Sequence of chain 1.C:
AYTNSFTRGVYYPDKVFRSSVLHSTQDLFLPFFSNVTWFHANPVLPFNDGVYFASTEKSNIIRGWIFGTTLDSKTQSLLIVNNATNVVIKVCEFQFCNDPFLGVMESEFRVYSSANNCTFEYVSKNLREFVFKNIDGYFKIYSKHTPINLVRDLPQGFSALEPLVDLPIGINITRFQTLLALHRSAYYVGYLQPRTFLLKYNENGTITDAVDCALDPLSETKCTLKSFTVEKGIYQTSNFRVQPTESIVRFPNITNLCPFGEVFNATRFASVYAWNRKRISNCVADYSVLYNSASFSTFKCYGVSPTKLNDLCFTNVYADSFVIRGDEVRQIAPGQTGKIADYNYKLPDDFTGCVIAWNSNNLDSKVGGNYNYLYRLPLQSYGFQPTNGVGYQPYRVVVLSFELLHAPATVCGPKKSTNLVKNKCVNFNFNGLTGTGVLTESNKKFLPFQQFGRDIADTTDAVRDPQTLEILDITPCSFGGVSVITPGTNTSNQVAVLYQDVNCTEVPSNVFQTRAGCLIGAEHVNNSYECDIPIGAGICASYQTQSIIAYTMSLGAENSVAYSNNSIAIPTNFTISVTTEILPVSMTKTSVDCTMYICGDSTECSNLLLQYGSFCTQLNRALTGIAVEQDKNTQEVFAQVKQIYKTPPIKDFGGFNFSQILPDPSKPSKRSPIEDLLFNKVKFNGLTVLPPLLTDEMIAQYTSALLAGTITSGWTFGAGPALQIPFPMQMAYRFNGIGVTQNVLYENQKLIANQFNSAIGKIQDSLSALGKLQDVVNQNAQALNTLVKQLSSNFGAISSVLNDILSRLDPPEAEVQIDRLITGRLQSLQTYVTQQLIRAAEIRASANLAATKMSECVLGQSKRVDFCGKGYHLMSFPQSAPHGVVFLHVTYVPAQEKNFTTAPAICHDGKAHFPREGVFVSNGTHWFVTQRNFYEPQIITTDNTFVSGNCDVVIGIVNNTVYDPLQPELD

Binding-site contacts:
Ligand atom C7 contacts residue ASN709 of chain 1.C at 3.4 Å.
Ligand atom O7 contacts residue ILE1130 of chain 1.C at 4.5 Å.
Ligand atom C5 contacts residue ASN709 of chain 1.C at 3.7 Å.
Ligand atom C2 contacts residue ASN709 of chain 1.C at 2.4 Å.
Ligand atom O5 contacts residue ASP796 of chain 1.A at 3.9 Å.
Ligand atom O7 contacts residue ASN709 of chain 1.C at 4.2 Å.
Ligand atom N2 contacts residue ASN709 of chain 1.C at 2.8 Å (h-bond).
Ligand atom C1 contacts residue ASN709 of chain 1.C at 1.4 Å.
Ligand atom C1 contacts residue ASP796 of chain 1.A at 4.1 Å.
Ligand atom O5 contacts residue ASN709 of chain 1.C at 2.4 Å (h-bond).
Ligand atom O7 contacts residue GLY1131 of chain 1.C at 4.0 Å.
Ligand atom C8 contacts residue ASN709 of chain 1.C at 3.6 Å.
Ligand atom C4 contacts residue ASN709 of chain 1.C at 4.2 Å.
Ligand atom C3 contacts residue ASN709 of chain 1.C at 3.8 Å.

The protein below binds the small molecule below.
Small molecule (SMILES): CC(=O)N[C@H]1[C@H](O[C@H]2[C@H](O)[C@@H](NC(C)=O)CO[C@@H]2CO)O[C@H](CO)[C@@H](O)[C@@H]1O

Sequence of chain 1.A:
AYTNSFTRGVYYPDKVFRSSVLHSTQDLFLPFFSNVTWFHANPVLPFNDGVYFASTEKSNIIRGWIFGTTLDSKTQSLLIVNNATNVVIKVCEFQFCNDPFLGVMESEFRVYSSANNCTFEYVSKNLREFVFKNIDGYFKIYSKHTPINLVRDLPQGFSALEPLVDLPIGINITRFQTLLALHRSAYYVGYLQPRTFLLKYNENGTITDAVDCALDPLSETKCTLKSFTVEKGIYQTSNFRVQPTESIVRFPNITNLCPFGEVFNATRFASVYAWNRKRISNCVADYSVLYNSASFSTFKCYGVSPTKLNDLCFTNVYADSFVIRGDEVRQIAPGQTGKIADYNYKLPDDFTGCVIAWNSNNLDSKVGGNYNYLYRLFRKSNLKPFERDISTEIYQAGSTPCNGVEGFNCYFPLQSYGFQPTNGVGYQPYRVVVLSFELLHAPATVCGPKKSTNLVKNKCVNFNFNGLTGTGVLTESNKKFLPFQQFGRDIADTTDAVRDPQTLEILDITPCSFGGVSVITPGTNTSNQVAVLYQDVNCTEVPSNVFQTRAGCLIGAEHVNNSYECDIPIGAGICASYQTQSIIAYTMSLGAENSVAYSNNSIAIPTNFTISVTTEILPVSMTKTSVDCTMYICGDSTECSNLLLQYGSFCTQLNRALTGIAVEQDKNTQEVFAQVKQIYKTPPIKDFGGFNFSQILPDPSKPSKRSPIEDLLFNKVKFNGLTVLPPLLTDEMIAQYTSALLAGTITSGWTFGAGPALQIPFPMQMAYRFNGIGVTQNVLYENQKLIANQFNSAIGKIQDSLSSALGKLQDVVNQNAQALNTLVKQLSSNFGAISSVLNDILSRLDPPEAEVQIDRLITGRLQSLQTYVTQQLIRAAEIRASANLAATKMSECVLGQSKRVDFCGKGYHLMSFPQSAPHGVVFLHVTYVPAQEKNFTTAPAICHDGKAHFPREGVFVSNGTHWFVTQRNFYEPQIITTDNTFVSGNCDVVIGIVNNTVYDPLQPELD